Sequence of chain 1.A:
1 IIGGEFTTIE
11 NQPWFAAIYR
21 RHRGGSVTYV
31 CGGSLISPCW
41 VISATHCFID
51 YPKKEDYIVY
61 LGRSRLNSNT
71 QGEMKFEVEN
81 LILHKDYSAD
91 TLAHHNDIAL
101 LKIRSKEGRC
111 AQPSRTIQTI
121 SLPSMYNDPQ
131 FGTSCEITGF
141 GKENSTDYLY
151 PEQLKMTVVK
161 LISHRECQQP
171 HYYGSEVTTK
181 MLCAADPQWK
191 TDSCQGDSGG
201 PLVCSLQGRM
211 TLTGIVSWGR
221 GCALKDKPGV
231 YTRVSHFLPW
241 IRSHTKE

A protein and the small-molecule ligand that binds it are described below.
Small molecule (SMILES): [H]/N=C(\N)NCCC[C@@H](C=O)NC(=O)[C@H](C)NC(=O)[C@@H](CO)NC(=O)OCC(C)C

Binding-site contacts:
Ligand atom N3 contacts residue SER193 of chain 1.A at 3.7 Å.
Ligand atom O4 contacts residue GLY219 of chain 1.A at 3.5 Å (h-bond).
Ligand atom O5 contacts residue GLY221 of chain 1.A at 2.9 Å (h-bond).
Ligand atom O1 contacts residue SER198 of chain 1.A at 2.1 Å (h-bond).
Ligand atom C2 contacts residue SER193 of chain 1.A at 3.3 Å.
Ligand atom N2 contacts residue ASP192 of chain 1.A at 2.9 Å (salt-bridge).
Ligand atom N5 contacts residue HIS94 of chain 1.A at 3.7 Å.
Ligand atom C9 contacts residue SER217 of chain 1.A at 3.5 Å.
Ligand atom O5 contacts residue GLY219 of chain 1.A at 3.2 Å (h-bond).
Ligand atom O3 contacts residue GLY219 of chain 1.A at 3.2 Å (h-bond).
Ligand atom O3 contacts residue TRP218 of chain 1.A at 3.5 Å.
Ligand atom O1 contacts residue SO41 of chain 1.D at 2.7 Å (h-bond).
Ligand atom C10 contacts residue HIS94 of chain 1.A at 3.7 Å.
Ligand atom C2 contacts residue GLY221 of chain 1.A at 3.8 Å.
Ligand atom N6 contacts residue GLY219 of chain 1.A at 2.8 Å (h-bond).
Ligand atom O5 contacts residue ARG220 of chain 1.A at 3.4 Å (salt-bridge).
Ligand atom N4 contacts residue SER217 of chain 1.A at 2.9 Å (h-bond).
Ligand atom N1 contacts residue SER193 of chain 1.A at 3.8 Å.
Ligand atom C10 contacts residue HIS46 of chain 1.A at 3.4 Å.
Ligand atom C17 contacts residue GLN195 of chain 1.A at 3.7 Å.
Ligand atom O4 contacts residue TRP218 of chain 1.A at 3.8 Å.
Ligand atom N2 contacts residue GLY229 of chain 1.A at 3.3 Å.
Ligand atom O4 contacts residue LEU92 of chain 1.A at 2.8 Å (h-bond).
Ligand atom C8 contacts residue SER217 of chain 1.A at 3.7 Å.
Ligand atom C5 contacts residue SER198 of chain 1.A at 2.9 Å.
Ligand atom C13 contacts residue LEU92 of chain 1.A at 3.6 Å (hydrophobic).
Ligand atom C14 contacts residue GLY219 of chain 1.A at 3.4 Å.
Ligand atom N2 contacts residue SER193 of chain 1.A at 2.8 Å (h-bond).
Ligand atom C2 contacts residue ASP192 of chain 1.A at 3.5 Å.
Ligand atom C3 contacts residue SER193 of chain 1.A at 3.8 Å.
Ligand atom O1 contacts residue HIS46 of chain 1.A at 2.8 Å (h-bond).
Ligand atom C7 contacts residue HIS46 of chain 1.A at 3.6 Å.
Ligand atom O2 contacts residue GLN195 of chain 1.A at 3.1 Å (h-bond).
Ligand atom N4 contacts residue SER198 of chain 1.A at 2.9 Å (h-bond).
Ligand atom N1 contacts residue ASP192 of chain 1.A at 3.0 Å (salt-bridge).
Ligand atom C5 contacts residue CYS194 of chain 1.A at 3.4 Å (hydrophobic).
Ligand atom N1 contacts residue GLY221 of chain 1.A at 2.8 Å (h-bond).
Ligand atom C7 contacts residue SO41 of chain 1.D at 3.1 Å.
Ligand atom C7 contacts residue SER198 of chain 1.A at 1.5 Å.
Ligand atom C6 contacts residue SER198 of chain 1.A at 2.4 Å.